Sequence of chain 23.F:
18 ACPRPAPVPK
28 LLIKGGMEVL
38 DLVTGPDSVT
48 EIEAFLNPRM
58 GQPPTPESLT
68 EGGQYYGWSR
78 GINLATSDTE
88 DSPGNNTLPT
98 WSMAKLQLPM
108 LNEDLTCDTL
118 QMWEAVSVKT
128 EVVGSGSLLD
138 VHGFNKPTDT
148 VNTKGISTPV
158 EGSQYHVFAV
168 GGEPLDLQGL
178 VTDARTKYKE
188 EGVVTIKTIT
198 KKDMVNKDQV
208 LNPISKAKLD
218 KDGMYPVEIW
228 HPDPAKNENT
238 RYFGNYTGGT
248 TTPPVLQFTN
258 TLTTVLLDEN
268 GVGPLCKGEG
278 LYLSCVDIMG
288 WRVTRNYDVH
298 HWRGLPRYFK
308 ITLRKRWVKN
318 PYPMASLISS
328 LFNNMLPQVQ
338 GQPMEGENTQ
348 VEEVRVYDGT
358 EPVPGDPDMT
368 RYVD

The protein below binds the small molecule below.
Small molecule (SMILES): CC(=O)N[C@@H]1[C@@H](O[C@@H]2O[C@H](CO)[C@H](O)[C@H](O[C@]3(C(=O)O)C[C@H](O)[C@@H](NC(C)=O)[C@H]([C@H](O)[C@H](O)CO)O3)[C@H]2O)[C@H](O)[C@@H](CO[C@]2(C(=O)O)C[C@H](O)[C@@H](NC(C)=O)[C@H]([C@H](O)[C@H](O)CO)O2)O[C@H]1O

Sequence of chain 24.F:
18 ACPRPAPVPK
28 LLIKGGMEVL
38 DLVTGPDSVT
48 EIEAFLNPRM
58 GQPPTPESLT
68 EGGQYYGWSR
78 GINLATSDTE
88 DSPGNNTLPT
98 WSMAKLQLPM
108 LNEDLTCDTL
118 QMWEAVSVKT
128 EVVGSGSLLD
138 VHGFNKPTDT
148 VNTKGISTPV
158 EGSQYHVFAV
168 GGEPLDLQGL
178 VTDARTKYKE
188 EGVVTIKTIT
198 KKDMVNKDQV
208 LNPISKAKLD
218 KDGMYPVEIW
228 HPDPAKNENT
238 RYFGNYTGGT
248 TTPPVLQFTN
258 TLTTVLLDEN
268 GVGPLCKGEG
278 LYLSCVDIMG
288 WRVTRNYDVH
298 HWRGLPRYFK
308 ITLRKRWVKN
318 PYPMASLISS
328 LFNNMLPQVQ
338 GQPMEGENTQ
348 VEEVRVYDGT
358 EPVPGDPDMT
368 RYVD

Binding-site contacts:
Ligand atom C11 contacts residue ASP85 of chain 23.F at 4.2 Å.
Ligand atom O3 contacts residue GLY78 of chain 24.F at 3.6 Å.
Ligand atom O4 contacts residue ASN80 of chain 24.F at 4.0 Å.
Ligand atom O1B contacts residue ARG77 of chain 24.F at 2.5 Å (salt-bridge).
Ligand atom O8 contacts residue GLU87 of chain 24.F at 3.9 Å.
Ligand atom C1 contacts residue GLY78 of chain 24.F at 4.1 Å.
Ligand atom N5 contacts residue TYR72 of chain 24.F at 3.0 Å (h-bond).
Ligand atom C3 contacts residue GLY78 of chain 24.F at 4.1 Å.
Ligand atom C1 contacts residue TYR72 of chain 24.F at 4.0 Å (hydrophobic).
Ligand atom O1A contacts residue GLY78 of chain 24.F at 3.7 Å.
Ligand atom O4 contacts residue TYR72 of chain 24.F at 3.8 Å.
Ligand atom O1A contacts residue SER89 of chain 24.F at 4.1 Å.
Ligand atom C1 contacts residue SER89 of chain 24.F at 4.2 Å.
Ligand atom C6 contacts residue ASN93 of chain 24.F at 3.1 Å.
Ligand atom C5 contacts residue TYR72 of chain 24.F at 3.5 Å (hydrophobic).
Ligand atom C4 contacts residue GLY78 of chain 24.F at 3.4 Å.
Ligand atom O3 contacts residue VAL296 of chain 24.F at 4.3 Å.
Ligand atom O1B contacts residue SER89 of chain 24.F at 3.5 Å (h-bond).
Ligand atom C4 contacts residue HIS298 of chain 24.F at 4.0 Å.
Ligand atom O8 contacts residue TYR72 of chain 24.F at 3.9 Å.
Ligand atom O1A contacts residue ARG77 of chain 24.F at 3.0 Å (salt-bridge).
Ligand atom C8 contacts residue ARG77 of chain 24.F at 4.1 Å.
Ligand atom C3 contacts residue ARG77 of chain 24.F at 4.1 Å.
Ligand atom C5 contacts residue ASN93 of chain 24.F at 4.1 Å.
Ligand atom O4 contacts residue ILE79 of chain 24.F at 3.6 Å (h-bond).
Ligand atom C3 contacts residue GLY78 of chain 24.F at 3.9 Å.
Ligand atom O4 contacts residue GLY78 of chain 24.F at 3.2 Å.
Ligand atom C4 contacts residue TYR72 of chain 24.F at 3.4 Å (hydrophobic).
Ligand atom C6 contacts residue TYR72 of chain 24.F at 3.8 Å (hydrophobic).
Ligand atom C3 contacts residue VAL296 of chain 24.F at 3.7 Å (hydrophobic).
Ligand atom C3 contacts residue HIS298 of chain 24.F at 4.1 Å.
Ligand atom O6 contacts residue ASN93 of chain 24.F at 3.0 Å (h-bond).
Ligand atom C6 contacts residue ARG77 of chain 24.F at 4.3 Å.
Ligand atom C2 contacts residue GLY78 of chain 24.F at 4.1 Å.
Ligand atom C10 contacts residue TYR72 of chain 24.F at 4.1 Å (hydrophobic).
Ligand atom O4 contacts residue THR291 of chain 24.F at 3.4 Å.
Ligand atom O4 contacts residue HIS298 of chain 24.F at 3.0 Å (h-bond).
Ligand atom O8 contacts residue ARG77 of chain 24.F at 3.1 Å (salt-bridge).
Ligand atom O1A contacts residue TYR72 of chain 24.F at 3.1 Å.
Ligand atom C1 contacts residue ARG77 of chain 24.F at 3.1 Å.